Binding-site contacts:
Ligand atom O1 contacts residue HEM1 of chain 1.EA at 3.0 Å.
Ligand atom C2 contacts residue ARG255 of chain 1.C at 3.2 Å.
Ligand atom C7 contacts residue ALA114 of chain 1.C at 3.2 Å (hydrophobic).
Ligand atom N1 contacts residue ASP108 of chain 1.C at 4.1 Å.
Ligand atom C4 contacts residue HEM1 of chain 1.EA at 3.0 Å.
Ligand atom N1 contacts residue HIS109 of chain 1.C at 3.9 Å.
Ligand atom C7 contacts residue PHE113 of chain 1.C at 4.1 Å (hydrophobic).
Ligand atom C5 contacts residue HEM1 of chain 1.EA at 3.7 Å.
Ligand atom S1 contacts residue GLN105 of chain 1.C at 3.5 Å (h-bond).
Ligand atom S1 contacts residue ASP108 of chain 1.C at 3.3 Å (salt-bridge).
Ligand atom N2 contacts residue ARG255 of chain 1.C at 4.2 Å.
Ligand atom S1 contacts residue HEM1 of chain 1.EA at 2.9 Å (h-bond).
Ligand atom C6 contacts residue ARG348 of chain 1.C at 4.0 Å.
Ligand atom N2 contacts residue HEM1 of chain 1.EA at 2.9 Å (h-bond).
Ligand atom O1 contacts residue GLU258 of chain 1.C at 3.4 Å.
Ligand atom C6 contacts residue ALA114 of chain 1.C at 4.5 Å (hydrophobic).
Ligand atom C3 contacts residue ARG255 of chain 1.C at 3.5 Å.
Ligand atom C6 contacts residue HEM1 of chain 1.EA at 3.0 Å.
Ligand atom C2 contacts residue HEM1 of chain 1.EA at 3.4 Å.
Ligand atom N2 contacts residue HIS109 of chain 1.C at 3.5 Å (h-bond).
Ligand atom C1 contacts residue GLN105 of chain 1.C at 4.1 Å.
Ligand atom C5 contacts residue PHE113 of chain 1.C at 3.5 Å (hydrophobic).
Ligand atom N1 contacts residue HEM1 of chain 1.EA at 3.1 Å.
Ligand atom S1 contacts residue HIS109 of chain 1.C at 3.0 Å (h-bond).
Ligand atom C7 contacts residue ARG348 of chain 1.C at 4.0 Å.
Ligand atom N1 contacts residue ARG255 of chain 1.C at 3.3 Å (salt-bridge).
Ligand atom C1 contacts residue ARG255 of chain 1.C at 4.0 Å.
Ligand atom C5 contacts residue ARG255 of chain 1.C at 3.5 Å.
Ligand atom C4 contacts residue HIS109 of chain 1.C at 4.3 Å.
Ligand atom C1 contacts residue HIS109 of chain 1.C at 3.2 Å.
Ligand atom C6 contacts residue PHE113 of chain 1.C at 4.4 Å (hydrophobic).
Ligand atom C1 contacts residue ASP108 of chain 1.C at 4.2 Å.
Ligand atom C1 contacts residue HEM1 of chain 1.EA at 3.2 Å.
Ligand atom C4 contacts residue ARG255 of chain 1.C at 4.0 Å.
Ligand atom C3 contacts residue HEM1 of chain 1.EA at 3.0 Å.
Ligand atom C7 contacts residue HEM1 of chain 1.EA at 2.6 Å.
Ligand atom N2 contacts residue GLN105 of chain 1.C at 3.6 Å (h-bond).

The protein below binds the small molecule below.
Small molecule (SMILES): CCCc1cc(=O)[nH]c(=S)[nH]1

Sequence of chain 1.C:
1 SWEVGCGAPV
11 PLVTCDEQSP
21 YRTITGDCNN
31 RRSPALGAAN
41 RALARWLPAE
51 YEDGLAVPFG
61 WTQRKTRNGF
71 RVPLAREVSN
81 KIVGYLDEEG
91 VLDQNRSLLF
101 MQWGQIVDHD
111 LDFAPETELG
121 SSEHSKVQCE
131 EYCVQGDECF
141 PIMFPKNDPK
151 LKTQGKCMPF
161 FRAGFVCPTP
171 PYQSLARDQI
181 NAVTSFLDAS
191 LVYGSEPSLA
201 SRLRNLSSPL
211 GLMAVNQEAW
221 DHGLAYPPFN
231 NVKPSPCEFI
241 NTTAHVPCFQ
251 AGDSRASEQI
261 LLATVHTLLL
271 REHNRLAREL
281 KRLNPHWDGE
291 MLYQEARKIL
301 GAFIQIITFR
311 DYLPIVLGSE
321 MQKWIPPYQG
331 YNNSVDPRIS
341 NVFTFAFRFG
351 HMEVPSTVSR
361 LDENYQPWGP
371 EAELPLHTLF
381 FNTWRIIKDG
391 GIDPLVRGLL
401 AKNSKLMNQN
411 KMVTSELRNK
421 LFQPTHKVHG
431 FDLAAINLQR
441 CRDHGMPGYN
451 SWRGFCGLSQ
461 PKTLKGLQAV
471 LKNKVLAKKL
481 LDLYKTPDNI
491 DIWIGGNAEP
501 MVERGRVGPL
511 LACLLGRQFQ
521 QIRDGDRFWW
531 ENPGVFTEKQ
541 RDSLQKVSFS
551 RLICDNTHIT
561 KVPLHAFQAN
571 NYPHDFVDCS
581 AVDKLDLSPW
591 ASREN